Binding-site contacts:
Ligand atom O9 contacts residue TYR93 of chain 1.C at 3.4 Å (h-bond).
Ligand atom O4 contacts residue VAL134 of chain 1.C at 3.9 Å.
Ligand atom C10 contacts residue VAL134 of chain 1.C at 3.5 Å (hydrophobic).
Ligand atom C11 contacts residue LYS132 of chain 1.C at 2.9 Å.
Ligand atom O8 contacts residue HIS182 of chain 1.C at 4.1 Å.
Ligand atom O9 contacts residue PRO184 of chain 1.C at 3.9 Å.
Ligand atom C11 contacts residue GLY133 of chain 1.C at 3.7 Å.
Ligand atom C7 contacts residue TRP152 of chain 1.C at 3.8 Å (hydrophobic).
Ligand atom C11 contacts residue VAL134 of chain 1.C at 3.4 Å (hydrophobic).
Ligand atom C1 contacts residue GLN225 of chain 1.C at 3.4 Å.
Ligand atom C4 contacts residue VAL134 of chain 1.C at 3.7 Å (hydrophobic).
Ligand atom C10 contacts residue LEU193 of chain 1.C at 4.1 Å (hydrophobic).
Ligand atom O10 contacts residue LEU193 of chain 1.C at 3.2 Å.
Ligand atom C8 contacts residue TYR93 of chain 1.C at 3.8 Å (hydrophobic).
Ligand atom O8 contacts residue TYR93 of chain 1.C at 2.6 Å (h-bond).
Ligand atom O8 contacts residue TRP152 of chain 1.C at 3.8 Å.
Ligand atom C4 contacts residue LYS144 of chain 1.C at 3.9 Å.
Ligand atom O8 contacts residue GLN225 of chain 1.C at 3.2 Å (h-bond).
Ligand atom O1B contacts residue GLN225 of chain 1.C at 3.8 Å.
Ligand atom C10 contacts residue LYS132 of chain 1.C at 3.9 Å.
Ligand atom O1A contacts residue ALA136 of chain 1.C at 3.9 Å.
Ligand atom O3 contacts residue GLN225 of chain 1.C at 4.0 Å.
Ligand atom O1B contacts residue ALA136 of chain 1.C at 2.7 Å (h-bond).
Ligand atom O4 contacts residue LYS144 of chain 1.C at 3.0 Å (salt-bridge).
Ligand atom O4 contacts residue ASP224 of chain 1.C at 4.0 Å.
Ligand atom C11 contacts residue TRP152 of chain 1.C at 3.7 Å (hydrophobic).
Ligand atom C1 contacts residue ALA136 of chain 1.C at 3.7 Å (hydrophobic).
Ligand atom O6 contacts residue GLN225 of chain 1.C at 3.9 Å.
Ligand atom O1A contacts residue GLN225 of chain 1.C at 2.9 Å (h-bond).
Ligand atom C9 contacts residue TYR93 of chain 1.C at 4.0 Å (hydrophobic).
Ligand atom O1A contacts residue THR135 of chain 1.C at 2.5 Å (h-bond).
Ligand atom O1B contacts residue THR135 of chain 1.C at 3.2 Å (h-bond).
Ligand atom C9 contacts residue HIS182 of chain 1.C at 3.4 Å.
Ligand atom C10 contacts residue TRP152 of chain 1.C at 3.9 Å (hydrophobic).
Ligand atom C1 contacts residue THR135 of chain 1.C at 3.3 Å.
Ligand atom N5 contacts residue VAL134 of chain 1.C at 2.8 Å (h-bond).
Ligand atom C9 contacts residue LEU193 of chain 1.C at 3.6 Å (hydrophobic).
Ligand atom C5 contacts residue VAL134 of chain 1.C at 3.8 Å (hydrophobic).
Ligand atom O9 contacts residue HIS182 of chain 1.C at 3.1 Å.
Ligand atom N5 contacts residue TRP152 of chain 1.C at 4.0 Å.

This small molecule binds to this protein.
Small molecule (SMILES): CC(=O)N[C@H]1[C@H]([C@H](O)[C@H](O)CO)O[C@@](O[C@H]2[C@@H](O)[C@@H](CO)OC[C@@H]2O)(C(=O)O)C[C@@H]1O

Sequence of chain 1.C:
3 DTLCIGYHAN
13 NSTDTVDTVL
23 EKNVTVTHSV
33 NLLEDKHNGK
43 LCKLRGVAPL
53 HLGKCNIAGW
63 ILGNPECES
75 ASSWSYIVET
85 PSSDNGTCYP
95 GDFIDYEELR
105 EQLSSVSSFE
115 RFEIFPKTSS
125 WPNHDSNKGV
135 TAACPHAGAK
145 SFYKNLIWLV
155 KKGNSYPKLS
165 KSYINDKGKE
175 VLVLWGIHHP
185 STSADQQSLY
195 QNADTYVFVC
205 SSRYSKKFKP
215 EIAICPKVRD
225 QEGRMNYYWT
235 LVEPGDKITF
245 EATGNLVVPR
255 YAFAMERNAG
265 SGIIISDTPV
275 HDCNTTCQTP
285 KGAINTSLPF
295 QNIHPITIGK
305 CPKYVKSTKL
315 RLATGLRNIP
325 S